Binding-site contacts:
Ligand atom O7 contacts residue TYR28 of chain 1.A at 3.1 Å (h-bond).
Ligand atom C2 contacts residue ASN29 of chain 1.A at 2.5 Å.
Ligand atom C4 contacts residue ASN29 of chain 1.A at 4.3 Å.
Ligand atom C3 contacts residue ASN29 of chain 1.A at 3.8 Å.
Ligand atom C1 contacts residue ASN29 of chain 1.A at 1.4 Å.
Ligand atom C7 contacts residue TYR28 of chain 1.A at 4.2 Å (hydrophobic).
Ligand atom C1 contacts residue THR31 of chain 1.A at 4.0 Å.
Ligand atom N2 contacts residue ASN29 of chain 1.A at 2.9 Å (h-bond).
Ligand atom O5 contacts residue ASN29 of chain 1.A at 2.4 Å (h-bond).
Ligand atom N2 contacts residue THR31 of chain 1.A at 4.0 Å.
Ligand atom O7 contacts residue ASN29 of chain 1.A at 3.5 Å (h-bond).
Ligand atom C7 contacts residue ASN29 of chain 1.A at 3.4 Å.
Ligand atom C5 contacts residue ASN29 of chain 1.A at 3.7 Å.

Sequence of chain 1.A:
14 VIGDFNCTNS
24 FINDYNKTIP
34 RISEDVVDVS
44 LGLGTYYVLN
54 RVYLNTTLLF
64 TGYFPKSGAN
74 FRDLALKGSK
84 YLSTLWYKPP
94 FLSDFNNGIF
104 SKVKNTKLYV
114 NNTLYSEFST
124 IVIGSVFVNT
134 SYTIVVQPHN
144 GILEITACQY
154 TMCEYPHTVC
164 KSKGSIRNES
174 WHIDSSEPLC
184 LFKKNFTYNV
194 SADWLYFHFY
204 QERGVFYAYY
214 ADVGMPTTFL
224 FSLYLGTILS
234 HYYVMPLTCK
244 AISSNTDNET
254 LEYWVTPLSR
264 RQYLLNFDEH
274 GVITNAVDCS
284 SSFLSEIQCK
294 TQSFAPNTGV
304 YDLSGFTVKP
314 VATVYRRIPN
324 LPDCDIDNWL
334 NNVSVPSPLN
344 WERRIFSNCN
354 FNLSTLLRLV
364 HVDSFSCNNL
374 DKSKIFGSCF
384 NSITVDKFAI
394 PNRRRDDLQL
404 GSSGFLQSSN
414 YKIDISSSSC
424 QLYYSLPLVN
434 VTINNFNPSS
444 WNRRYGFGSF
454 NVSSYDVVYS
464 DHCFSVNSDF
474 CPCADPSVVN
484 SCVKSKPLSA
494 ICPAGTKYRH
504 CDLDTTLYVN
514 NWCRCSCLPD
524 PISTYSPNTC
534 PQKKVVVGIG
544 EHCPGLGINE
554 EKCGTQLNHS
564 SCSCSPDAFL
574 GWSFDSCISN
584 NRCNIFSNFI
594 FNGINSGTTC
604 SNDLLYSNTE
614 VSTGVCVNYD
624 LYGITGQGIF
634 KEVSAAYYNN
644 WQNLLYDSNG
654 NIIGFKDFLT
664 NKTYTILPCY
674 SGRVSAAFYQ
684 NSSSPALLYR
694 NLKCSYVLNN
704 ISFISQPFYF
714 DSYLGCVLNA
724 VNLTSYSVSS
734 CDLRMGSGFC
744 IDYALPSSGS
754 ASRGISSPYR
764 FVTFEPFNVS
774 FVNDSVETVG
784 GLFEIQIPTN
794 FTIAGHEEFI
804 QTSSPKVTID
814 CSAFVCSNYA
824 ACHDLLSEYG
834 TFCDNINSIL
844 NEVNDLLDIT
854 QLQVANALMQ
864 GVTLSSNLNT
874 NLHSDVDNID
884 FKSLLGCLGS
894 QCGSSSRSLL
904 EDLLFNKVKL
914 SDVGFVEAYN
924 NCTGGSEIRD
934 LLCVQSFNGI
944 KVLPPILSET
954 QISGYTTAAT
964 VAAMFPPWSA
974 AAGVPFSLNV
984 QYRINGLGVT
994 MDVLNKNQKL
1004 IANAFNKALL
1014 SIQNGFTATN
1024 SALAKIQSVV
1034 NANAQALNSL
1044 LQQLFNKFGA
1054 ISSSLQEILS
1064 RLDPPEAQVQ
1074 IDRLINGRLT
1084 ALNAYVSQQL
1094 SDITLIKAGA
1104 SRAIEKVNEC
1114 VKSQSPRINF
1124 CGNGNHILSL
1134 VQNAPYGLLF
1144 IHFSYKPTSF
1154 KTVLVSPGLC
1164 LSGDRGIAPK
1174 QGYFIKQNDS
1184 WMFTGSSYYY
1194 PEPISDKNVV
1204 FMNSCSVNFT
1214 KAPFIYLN

A small-molecule ligand and the protein it binds are described below.
Small molecule (SMILES): CC(=O)N[C@@H]1[C@@H](O)[C@H](O)[C@@H](CO)O[C@H]1O